The protein below binds the small molecule below.
Small molecule (SMILES): CC(=O)N[C@@H]1[C@@H](O)[C@H](O)[C@@H](CO)O[C@H]1O

Sequence of chain 1.D:
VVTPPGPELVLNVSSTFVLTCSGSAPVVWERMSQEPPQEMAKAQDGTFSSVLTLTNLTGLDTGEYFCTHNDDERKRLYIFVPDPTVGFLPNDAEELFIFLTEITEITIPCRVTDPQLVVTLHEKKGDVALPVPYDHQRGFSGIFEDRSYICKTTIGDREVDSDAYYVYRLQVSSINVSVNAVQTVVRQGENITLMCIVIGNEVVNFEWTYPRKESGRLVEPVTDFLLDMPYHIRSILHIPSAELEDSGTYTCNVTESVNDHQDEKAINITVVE

Binding-site contacts:
Ligand atom O4 contacts residue ASP79 of chain 1.D at 4.4 Å.
Ligand atom C1 contacts residue ASN71 of chain 1.D at 1.4 Å.
Ligand atom N2 contacts residue HIS70 of chain 1.D at 3.2 Å (h-bond).
Ligand atom C2 contacts residue ASN71 of chain 1.D at 2.5 Å.
Ligand atom N2 contacts residue ASN71 of chain 1.D at 2.9 Å (h-bond).
Ligand atom O5 contacts residue HIS70 of chain 1.D at 4.3 Å.
Ligand atom C1 contacts residue HIS70 of chain 1.D at 3.5 Å.
Ligand atom C4 contacts residue ASN71 of chain 1.D at 4.2 Å.
Ligand atom C8 contacts residue HIS70 of chain 1.D at 2.8 Å.
Ligand atom C3 contacts residue ASN71 of chain 1.D at 3.8 Å.
Ligand atom C7 contacts residue HIS70 of chain 1.D at 3.4 Å.
Ligand atom C5 contacts residue ASN71 of chain 1.D at 3.7 Å.
Ligand atom C8 contacts residue ASN71 of chain 1.D at 4.3 Å.
Ligand atom O5 contacts residue ASN71 of chain 1.D at 2.4 Å (h-bond).
Ligand atom C7 contacts residue ASN71 of chain 1.D at 4.0 Å.
Ligand atom O6 contacts residue ASP79 of chain 1.D at 4.2 Å.
Ligand atom C2 contacts residue HIS70 of chain 1.D at 3.3 Å.